Sequence of chain 1.A:
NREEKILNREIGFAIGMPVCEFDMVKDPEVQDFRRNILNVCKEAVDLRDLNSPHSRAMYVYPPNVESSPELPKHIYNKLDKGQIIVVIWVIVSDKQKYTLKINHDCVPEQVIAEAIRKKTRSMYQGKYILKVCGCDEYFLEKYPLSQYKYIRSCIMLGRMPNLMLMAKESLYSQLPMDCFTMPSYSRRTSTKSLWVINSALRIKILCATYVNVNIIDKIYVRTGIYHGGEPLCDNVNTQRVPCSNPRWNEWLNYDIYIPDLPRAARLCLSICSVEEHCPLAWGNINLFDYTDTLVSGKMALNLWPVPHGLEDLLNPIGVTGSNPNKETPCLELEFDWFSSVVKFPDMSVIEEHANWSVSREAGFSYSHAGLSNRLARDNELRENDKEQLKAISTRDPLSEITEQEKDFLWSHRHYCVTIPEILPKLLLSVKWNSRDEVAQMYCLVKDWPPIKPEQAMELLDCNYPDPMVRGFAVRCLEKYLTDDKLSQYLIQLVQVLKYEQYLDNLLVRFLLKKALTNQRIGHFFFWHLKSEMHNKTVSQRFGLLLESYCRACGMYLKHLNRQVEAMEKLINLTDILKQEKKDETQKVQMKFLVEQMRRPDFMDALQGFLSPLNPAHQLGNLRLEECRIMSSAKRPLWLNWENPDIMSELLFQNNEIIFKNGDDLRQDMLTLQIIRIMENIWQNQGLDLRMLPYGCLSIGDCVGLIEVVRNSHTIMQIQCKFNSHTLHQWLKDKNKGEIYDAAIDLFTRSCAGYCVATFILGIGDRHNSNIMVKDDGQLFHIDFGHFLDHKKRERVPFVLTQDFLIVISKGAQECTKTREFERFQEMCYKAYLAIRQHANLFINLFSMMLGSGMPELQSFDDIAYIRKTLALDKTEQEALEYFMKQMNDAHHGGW

Binding-site contacts:
Ligand atom O28 contacts residue ASP961 of chain 1.A at 3.1 Å (salt-bridge).
Ligand atom C15 contacts residue VAL879 of chain 1.A at 3.7 Å (hydrophobic).
Ligand atom F31 contacts residue ILE876 of chain 1.A at 3.5 Å.
Ligand atom C10 contacts residue ILE828 of chain 1.A at 3.8 Å (hydrophobic).
Ligand atom O28 contacts residue ILE876 of chain 1.A at 3.8 Å.
Ligand atom F31 contacts residue ILE828 of chain 1.A at 3.6 Å.
Ligand atom F30 contacts residue MET800 of chain 1.A at 3.8 Å.
Ligand atom C9 contacts residue TRP808 of chain 1.A at 3.6 Å (hydrophobic).
Ligand atom N17 contacts residue ILE960 of chain 1.A at 3.7 Å.
Ligand atom C4 contacts residue GLN887 of chain 1.A at 3.7 Å.
Ligand atom C1 contacts residue TRP808 of chain 1.A at 3.7 Å (hydrophobic).
Ligand atom C21 contacts residue ILE960 of chain 1.A at 3.7 Å (hydrophobic).
Ligand atom C13 contacts residue VAL879 of chain 1.A at 3.6 Å (hydrophobic).
Ligand atom N6 contacts residue SER882 of chain 1.A at 3.0 Å (h-bond).
Ligand atom N17 contacts residue ILE876 of chain 1.A at 3.7 Å.
Ligand atom C21 contacts residue ILE876 of chain 1.A at 3.5 Å (hydrophobic).
Ligand atom C18 contacts residue ILE828 of chain 1.A at 3.7 Å (hydrophobic).
Ligand atom N7 contacts residue TRP808 of chain 1.A at 3.5 Å.
Ligand atom N19 contacts residue ILE828 of chain 1.A at 3.7 Å.
Ligand atom F30 contacts residue PRO806 of chain 1.A at 3.3 Å.
Ligand atom O26 contacts residue LYS830 of chain 1.A at 3.6 Å (salt-bridge).
Ligand atom O14 contacts residue VAL879 of chain 1.A at 2.9 Å (h-bond).
Ligand atom C12 contacts residue VAL879 of chain 1.A at 3.8 Å (hydrophobic).
Ligand atom C11 contacts residue ILE828 of chain 1.A at 3.7 Å (hydrophobic).
Ligand atom O28 contacts residue TYR864 of chain 1.A at 3.4 Å (h-bond).
Ligand atom F30 contacts residue SER802 of chain 1.A at 3.0 Å.
Ligand atom F31 contacts residue LYS830 of chain 1.A at 3.6 Å.
Ligand atom O5 contacts residue GLN887 of chain 1.A at 2.9 Å (h-bond).
Ligand atom O26 contacts residue ASP961 of chain 1.A at 3.4 Å (salt-bridge).
Ligand atom C27 contacts residue ASP961 of chain 1.A at 3.8 Å.
Ligand atom N6 contacts residue HIS883 of chain 1.A at 3.8 Å.
Ligand atom C15 contacts residue PHE958 of chain 1.A at 3.7 Å (hydrophobic).
Ligand atom C2 contacts residue TRP808 of chain 1.A at 3.6 Å (hydrophobic).
Ligand atom C8 contacts residue TRP808 of chain 1.A at 3.6 Å (hydrophobic).
Ligand atom C16 contacts residue GLU877 of chain 1.A at 3.5 Å.
Ligand atom C25 contacts residue ASP961 of chain 1.A at 3.6 Å.
Ligand atom N6 contacts residue GLN887 of chain 1.A at 3.0 Å (h-bond).
Ligand atom N6 contacts residue MET950 of chain 1.A at 3.4 Å.
Ligand atom C13 contacts residue SER882 of chain 1.A at 3.4 Å.
Ligand atom O14 contacts residue VAL878 of chain 1.A at 3.8 Å.

The protein below binds the small molecule below.
Small molecule (SMILES): C[C@H](Nc1ccc2c(c1)OCCn1cc(N3C(=O)OC[C@H]3C(F)F)nc1-2)C(N)=O